This small molecule binds to this protein.
Small molecule (SMILES): CC(=O)Nc1nnc(S(N)(=O)=O)s1

Binding-site contacts:
Ligand atom O1 contacts residue LEU197 of chain 1.A at 3.4 Å.
Ligand atom N1 contacts residue HIS119 of chain 1.A at 3.4 Å (h-bond).
Ligand atom N2 contacts residue THR199 of chain 1.A at 3.0 Å (h-bond).
Ligand atom N4 contacts residue PHE130 of chain 1.A at 3.9 Å.
Ligand atom O2 contacts residue ZN1 of chain 1.B at 3.1 Å.
Ligand atom O3 contacts residue PHE130 of chain 1.A at 3.8 Å.
Ligand atom S1 contacts residue HIS119 of chain 1.A at 4.0 Å.
Ligand atom N4 contacts residue GLN92 of chain 1.A at 4.0 Å.
Ligand atom C4 contacts residue GLN92 of chain 1.A at 3.8 Å.
Ligand atom N2 contacts residue LEU197 of chain 1.A at 3.7 Å.
Ligand atom O3 contacts residue GLN92 of chain 1.A at 2.3 Å (h-bond).
Ligand atom S2 contacts residue VAL121 of chain 1.A at 3.8 Å.
Ligand atom C2 contacts residue LEU197 of chain 1.A at 3.8 Å (hydrophobic).
Ligand atom C3 contacts residue PHE130 of chain 1.A at 3.4 Å (hydrophobic).
Ligand atom O2 contacts residue VAL121 of chain 1.A at 3.6 Å.
Ligand atom O1 contacts residue THR198 of chain 1.A at 3.0 Å (h-bond).
Ligand atom S1 contacts residue HIS94 of chain 1.A at 3.9 Å.
Ligand atom S2 contacts residue HIS94 of chain 1.A at 3.9 Å.
Ligand atom S1 contacts residue THR198 of chain 1.A at 3.8 Å.
Ligand atom C1 contacts residue LEU197 of chain 1.A at 3.6 Å (hydrophobic).
Ligand atom S2 contacts residue LEU197 of chain 1.A at 3.9 Å.
Ligand atom N1 contacts residue HIS96 of chain 1.A at 3.3 Å (h-bond).
Ligand atom O3 contacts residue VAL121 of chain 1.A at 3.7 Å.
Ligand atom O2 contacts residue HIS94 of chain 1.A at 3.2 Å.
Ligand atom O2 contacts residue HIS119 of chain 1.A at 3.5 Å (h-bond).
Ligand atom O1 contacts residue ZN1 of chain 1.B at 4.1 Å.
Ligand atom N3 contacts residue THR199 of chain 1.A at 2.7 Å (h-bond).
Ligand atom S2 contacts residue GLN92 of chain 1.A at 3.8 Å.
Ligand atom N1 contacts residue ZN1 of chain 1.B at 1.9 Å.
Ligand atom C4 contacts residue PHE130 of chain 1.A at 3.2 Å (hydrophobic).
Ligand atom N1 contacts residue THR198 of chain 1.A at 2.7 Å (h-bond).
Ligand atom O2 contacts residue VAL142 of chain 1.A at 4.0 Å.
Ligand atom O1 contacts residue SER196 of chain 1.A at 4.0 Å.
Ligand atom C1 contacts residue THR199 of chain 1.A at 3.9 Å.
Ligand atom N3 contacts residue LEU197 of chain 1.A at 3.6 Å.
Ligand atom N1 contacts residue HIS94 of chain 1.A at 3.2 Å (h-bond).
Ligand atom O1 contacts residue TRP208 of chain 1.A at 3.6 Å.
Ligand atom S1 contacts residue ZN1 of chain 1.B at 3.0 Å.
Ligand atom C3 contacts residue GLN92 of chain 1.A at 3.1 Å.
Ligand atom N3 contacts residue THR198 of chain 1.A at 4.0 Å.

Sequence of chain 1.A:
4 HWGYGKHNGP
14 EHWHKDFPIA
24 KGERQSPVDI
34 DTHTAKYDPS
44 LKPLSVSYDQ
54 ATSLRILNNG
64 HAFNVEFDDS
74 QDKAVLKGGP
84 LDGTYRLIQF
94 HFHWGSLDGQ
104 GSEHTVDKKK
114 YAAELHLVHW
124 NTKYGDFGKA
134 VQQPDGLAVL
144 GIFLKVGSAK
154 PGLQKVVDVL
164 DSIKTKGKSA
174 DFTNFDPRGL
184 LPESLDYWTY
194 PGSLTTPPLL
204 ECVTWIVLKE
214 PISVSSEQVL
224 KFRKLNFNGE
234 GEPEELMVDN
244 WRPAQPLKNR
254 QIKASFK